Binding-site contacts:
Ligand atom N18 contacts residue VAL214 of chain 1.D at 3.3 Å.
Ligand atom O5 contacts residue TYR152 of chain 1.D at 3.4 Å.
Ligand atom N5 contacts residue SER66 of chain 1.D at 3.6 Å (h-bond).
Ligand atom P1 contacts residue SER66 of chain 1.D at 3.6 Å.
Ligand atom B1 contacts residue SER66 of chain 1.D at 1.4 Å.
Ligand atom C4 contacts residue SER66 of chain 1.D at 2.3 Å.
Ligand atom F22 contacts residue THR318 of chain 1.D at 3.1 Å.
Ligand atom F23 contacts residue ARG342 of chain 1.D at 3.4 Å.
Ligand atom O2 contacts residue SER66 of chain 1.D at 2.3 Å (h-bond).
Ligand atom C4 contacts residue LYS69 of chain 1.D at 3.8 Å.
Ligand atom F22 contacts residue ARG342 of chain 1.D at 3.5 Å.
Ligand atom C11 contacts residue THR318 of chain 1.D at 3.7 Å.
Ligand atom N17 contacts residue SER319 of chain 1.D at 3.8 Å.
Ligand atom O9 contacts residue SER317 of chain 1.D at 3.6 Å.
Ligand atom N17 contacts residue VAL214 of chain 1.D at 3.6 Å.
Ligand atom P1 contacts residue THR315 of chain 1.D at 3.8 Å.
Ligand atom F22 contacts residue SER317 of chain 1.D at 3.3 Å.
Ligand atom S6 contacts residue GLN122 of chain 1.D at 3.8 Å.
Ligand atom O3 contacts residue TYR152 of chain 1.D at 2.7 Å (h-bond).
Ligand atom O8 contacts residue LEU121 of chain 1.D at 3.6 Å.
Ligand atom O9 contacts residue THR315 of chain 1.D at 2.7 Å (h-bond).
Ligand atom F22 contacts residue SER319 of chain 1.D at 3.5 Å.
Ligand atom N17 contacts residue ASN215 of chain 1.D at 3.5 Å (h-bond).
Ligand atom O3 contacts residue SER66 of chain 1.D at 2.2 Å (h-bond).
Ligand atom F21 contacts residue SER317 of chain 1.D at 3.1 Å.
Ligand atom C10 contacts residue SER317 of chain 1.D at 3.5 Å.
Ligand atom O2 contacts residue SER317 of chain 1.D at 2.7 Å (h-bond).
Ligand atom N19 contacts residue VAL214 of chain 1.D at 3.8 Å.
Ligand atom C20 contacts residue SER317 of chain 1.D at 3.6 Å.
Ligand atom P1 contacts residue TYR152 of chain 1.D at 3.8 Å.
Ligand atom O7 contacts residue ASN154 of chain 1.D at 2.9 Å (h-bond).
Ligand atom N16 contacts residue THR318 of chain 1.D at 3.8 Å.
Ligand atom O9 contacts residue GLY316 of chain 1.D at 3.3 Å.
Ligand atom C11 contacts residue SER319 of chain 1.D at 3.7 Å.
Ligand atom N16 contacts residue SER319 of chain 1.D at 3.0 Å (h-bond).
Ligand atom O7 contacts residue LEU121 of chain 1.D at 3.7 Å.
Ligand atom B1 contacts residue TYR152 of chain 1.D at 3.5 Å.
Ligand atom O2 contacts residue GLY316 of chain 1.D at 3.6 Å.
Ligand atom N18 contacts residue ASN215 of chain 1.D at 3.0 Å (h-bond).
Ligand atom O7 contacts residue GLN122 of chain 1.D at 3.0 Å (h-bond).

The protein below binds the small molecule below.
Small molecule (SMILES): O=P(O)(O)OB(O)CNS(=O)(=O)c1ccc(-c2nnn[nH]2)cc1C(F)(F)F

Sequence of chain 1.D:
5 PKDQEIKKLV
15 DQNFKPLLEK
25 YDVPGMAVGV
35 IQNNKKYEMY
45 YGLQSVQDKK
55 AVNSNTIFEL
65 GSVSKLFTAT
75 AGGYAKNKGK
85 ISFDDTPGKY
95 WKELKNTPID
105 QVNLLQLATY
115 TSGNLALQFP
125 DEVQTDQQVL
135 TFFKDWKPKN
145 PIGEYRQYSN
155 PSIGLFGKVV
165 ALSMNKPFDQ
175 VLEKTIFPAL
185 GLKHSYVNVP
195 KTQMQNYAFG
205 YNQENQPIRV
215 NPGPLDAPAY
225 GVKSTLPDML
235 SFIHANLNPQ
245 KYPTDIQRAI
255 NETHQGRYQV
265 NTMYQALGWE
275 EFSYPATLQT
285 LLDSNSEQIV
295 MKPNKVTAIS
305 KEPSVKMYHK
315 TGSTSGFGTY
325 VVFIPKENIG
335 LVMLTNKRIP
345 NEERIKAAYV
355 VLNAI